Sequence of chain 3.A:
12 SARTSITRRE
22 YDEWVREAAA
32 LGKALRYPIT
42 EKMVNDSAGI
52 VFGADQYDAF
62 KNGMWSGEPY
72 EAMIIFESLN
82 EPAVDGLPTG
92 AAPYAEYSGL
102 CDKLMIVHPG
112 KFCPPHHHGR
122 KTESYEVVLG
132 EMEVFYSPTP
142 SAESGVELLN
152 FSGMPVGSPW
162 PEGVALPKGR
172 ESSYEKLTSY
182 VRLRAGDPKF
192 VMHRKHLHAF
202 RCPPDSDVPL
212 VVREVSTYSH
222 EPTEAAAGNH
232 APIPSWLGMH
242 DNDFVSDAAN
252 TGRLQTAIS

Binding-site contacts:
Ligand atom O1 contacts residue SER79 of chain 3.A at 4.2 Å.
Ligand atom C3 contacts residue GLU78 of chain 3.A at 3.6 Å.
Ligand atom O1 contacts residue THR41 of chain 3.A at 4.2 Å.
Ligand atom O2 contacts residue LYS43 of chain 3.A at 4.0 Å.
Ligand atom O4 contacts residue ASN81 of chain 3.A at 4.3 Å.
Ligand atom C1 contacts residue SER79 of chain 3.A at 3.2 Å.
Ligand atom C5 contacts residue LEU80 of chain 3.A at 3.5 Å (hydrophobic).
Ligand atom O5 contacts residue ASN81 of chain 3.A at 3.3 Å (h-bond).
Ligand atom C1 contacts residue LEU80 of chain 3.A at 4.2 Å (hydrophobic).
Ligand atom C5 contacts residue ASN81 of chain 3.A at 3.2 Å.
Ligand atom O5 contacts residue LEU80 of chain 3.A at 3.9 Å.
Ligand atom C3 contacts residue SER79 of chain 3.A at 4.2 Å.
Ligand atom O1 contacts residue LYS43 of chain 3.A at 4.0 Å.
Ligand atom O3 contacts residue ASN81 of chain 3.A at 4.4 Å.
Ligand atom C3 contacts residue ASN81 of chain 3.A at 4.0 Å.
Ligand atom O5 contacts residue GLU82 of chain 3.A at 4.1 Å.
Ligand atom C5 contacts residue SER79 of chain 3.A at 3.9 Å.
Ligand atom O3 contacts residue GLU78 of chain 3.A at 2.8 Å (salt-bridge).
Ligand atom C4 contacts residue ASN81 of chain 3.A at 3.4 Å.
Ligand atom C1 contacts residue MET44 of chain 3.A at 4.0 Å (hydrophobic).
Ligand atom C2 contacts residue SER79 of chain 3.A at 4.0 Å.
Ligand atom C3 contacts residue LEU80 of chain 3.A at 4.2 Å (hydrophobic).
Ligand atom C2 contacts residue GLU78 of chain 3.A at 3.8 Å.
Ligand atom O1 contacts residue GLU78 of chain 3.A at 3.0 Å (salt-bridge).
Ligand atom C4 contacts residue LEU80 of chain 3.A at 4.1 Å (hydrophobic).
Ligand atom O1 contacts residue MET44 of chain 3.A at 2.9 Å.
Ligand atom C1 contacts residue GLU78 of chain 3.A at 3.0 Å.
Ligand atom C4 contacts residue GLU78 of chain 3.A at 4.3 Å.

A small-molecule ligand and the protein it binds are described below.
Small molecule (SMILES): O=C(CO)[C@@H](O)[C@@H](O)CO